A protein and the small-molecule ligand that binds it are described below.
Small molecule (SMILES): CCOc1noc2cc(OCCC3CCN(c4ccc(C)nn4)CC3)ccc12

Sequence of chain 31.A:
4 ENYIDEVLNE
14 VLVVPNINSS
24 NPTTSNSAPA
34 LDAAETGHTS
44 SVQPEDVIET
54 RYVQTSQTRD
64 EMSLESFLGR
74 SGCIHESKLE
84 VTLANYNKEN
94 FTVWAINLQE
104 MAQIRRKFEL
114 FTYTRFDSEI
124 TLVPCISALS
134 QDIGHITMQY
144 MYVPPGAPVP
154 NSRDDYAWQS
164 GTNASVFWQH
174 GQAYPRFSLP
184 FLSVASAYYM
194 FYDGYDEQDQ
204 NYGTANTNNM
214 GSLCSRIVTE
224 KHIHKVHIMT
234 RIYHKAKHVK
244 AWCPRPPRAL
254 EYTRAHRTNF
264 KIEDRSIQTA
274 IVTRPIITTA

Binding-site contacts:
Ligand atom C18 contacts residue LEU182 of chain 31.A at 3.2 Å (hydrophobic).
Ligand atom O16 contacts residue ILE99 of chain 31.A at 3.6 Å.
Ligand atom O26 contacts residue TYR145 of chain 31.A at 3.2 Å.
Ligand atom C09 contacts residue TYR191 of chain 31.A at 3.6 Å (hydrophobic).
Ligand atom C27 contacts residue PHE180 of chain 31.A at 3.2 Å (hydrophobic).
Ligand atom N07 contacts residue LEU101 of chain 31.A at 3.7 Å.
Ligand atom N24 contacts residue PHE180 of chain 31.A at 3.6 Å.
Ligand atom C28 contacts residue MET144 of chain 31.A at 3.8 Å (hydrophobic).
Ligand atom C09 contacts residue LEU101 of chain 31.A at 3.8 Å (hydrophobic).
Ligand atom O26 contacts residue PHE180 of chain 31.A at 3.7 Å.
Ligand atom C15 contacts residue LEU182 of chain 31.A at 3.7 Å (hydrophobic).
Ligand atom C05 contacts residue LEU101 of chain 31.A at 3.9 Å (hydrophobic).
Ligand atom C28 contacts residue ALA167 of chain 31.A at 3.1 Å (hydrophobic).
Ligand atom N06 contacts residue LEU101 of chain 31.A at 3.2 Å.
Ligand atom C04 contacts residue MET213 of chain 31.A at 3.9 Å (hydrophobic).
Ligand atom C18 contacts residue TYR145 of chain 31.A at 3.8 Å (hydrophobic).
Ligand atom C01 contacts residue THR207 of chain 31.A at 2.9 Å.
Ligand atom C21 contacts residue ILE123 of chain 31.A at 3.8 Å (hydrophobic).
Ligand atom C22 contacts residue ILE123 of chain 31.A at 3.6 Å (hydrophobic).
Ligand atom N24 contacts residue LEU216 of chain 31.A at 3.5 Å.
Ligand atom C03 contacts residue ASN211 of chain 31.A at 3.1 Å.
Ligand atom C28 contacts residue TYR143 of chain 31.A at 3.4 Å (hydrophobic).
Ligand atom C19 contacts residue LEU182 of chain 31.A at 3.6 Å (hydrophobic).
Ligand atom C18 contacts residue ILE99 of chain 31.A at 3.8 Å (hydrophobic).
Ligand atom C28 contacts residue TYR145 of chain 31.A at 3.3 Å (hydrophobic).
Ligand atom C25 contacts residue PHE180 of chain 31.A at 3.5 Å (hydrophobic).
Ligand atom C19 contacts residue TYR145 of chain 31.A at 3.2 Å (hydrophobic).
Ligand atom N08 contacts residue LEU101 of chain 31.A at 3.8 Å.
Ligand atom C10 contacts residue TYR191 of chain 31.A at 3.7 Å (hydrophobic).
Ligand atom C15 contacts residue ILE123 of chain 31.A at 3.6 Å (hydrophobic).
Ligand atom C01 contacts residue TYR192 of chain 31.A at 2.9 Å (hydrophobic).
Ligand atom C17 contacts residue ILE99 of chain 31.A at 3.8 Å (hydrophobic).
Ligand atom C14 contacts residue SER121 of chain 31.A at 3.5 Å.
Ligand atom C22 contacts residue ILE99 of chain 31.A at 3.9 Å (hydrophobic).
Ligand atom C12 contacts residue ILE99 of chain 31.A at 3.7 Å (hydrophobic).
Ligand atom C14 contacts residue HIS237 of chain 31.A at 3.5 Å.
Ligand atom C13 contacts residue MET213 of chain 31.A at 3.4 Å (hydrophobic).
Ligand atom C04 contacts residue ASN211 of chain 31.A at 3.4 Å.
Ligand atom O23 contacts residue LEU216 of chain 31.A at 3.7 Å.
Ligand atom C17 contacts residue LEU182 of chain 31.A at 3.7 Å (hydrophobic).